Binding-site contacts:
Ligand atom C9 contacts residue LEU141 of chain 1.A at 3.7 Å (hydrophobic).
Ligand atom C12 contacts residue ASN142 of chain 1.A at 3.8 Å.
Ligand atom C10 contacts residue GLU166 of chain 1.A at 3.8 Å.
Ligand atom C9 contacts residue SER144 of chain 1.A at 3.9 Å.
Ligand atom C11 contacts residue ASN142 of chain 1.A at 3.6 Å.
Ligand atom N contacts residue CYS145 of chain 1.A at 3.8 Å.
Ligand atom C11 contacts residue GLU166 of chain 1.A at 3.4 Å.
Ligand atom N1 contacts residue GLU166 of chain 1.A at 3.8 Å.
Ligand atom N1 contacts residue HIS163 of chain 1.A at 2.7 Å (h-bond).
Ligand atom O contacts residue MET165 of chain 1.A at 3.3 Å.
Ligand atom C16 contacts residue HIS41 of chain 1.A at 3.7 Å.
Ligand atom F contacts residue HIS41 of chain 1.A at 3.4 Å.
Ligand atom C9 contacts residue HIS163 of chain 1.A at 3.8 Å.
Ligand atom C contacts residue MET165 of chain 1.A at 3.6 Å (hydrophobic).
Ligand atom F contacts residue MET165 of chain 1.A at 3.8 Å.
Ligand atom C contacts residue MET49 of chain 1.A at 3.6 Å (hydrophobic).
Ligand atom C2 contacts residue MET49 of chain 1.A at 3.8 Å (hydrophobic).
Ligand atom C3 contacts residue GLN189 of chain 1.A at 3.4 Å.
Ligand atom C1 contacts residue MET165 of chain 1.A at 3.4 Å (hydrophobic).
Ligand atom N1 contacts residue SER144 of chain 1.A at 3.5 Å (h-bond).
Ligand atom C1 contacts residue MET49 of chain 1.A at 3.4 Å (hydrophobic).
Ligand atom C11 contacts residue LEU141 of chain 1.A at 3.6 Å (hydrophobic).
Ligand atom C9 contacts residue PHE140 of chain 1.A at 3.5 Å (hydrophobic).
Ligand atom C16 contacts residue MET165 of chain 1.A at 3.6 Å (hydrophobic).
Ligand atom O contacts residue GLU166 of chain 1.A at 3.0 Å (salt-bridge).
Ligand atom C1 contacts residue ARG188 of chain 1.A at 3.7 Å.
Ligand atom C14 contacts residue ASN142 of chain 1.A at 3.9 Å.
Ligand atom C9 contacts residue GLU166 of chain 1.A at 3.5 Å.
Ligand atom C10 contacts residue ASN142 of chain 1.A at 3.9 Å.
Ligand atom C2 contacts residue GLN189 of chain 1.A at 3.4 Å.
Ligand atom C16 contacts residue HIS164 of chain 1.A at 3.3 Å.
Ligand atom C2 contacts residue MET165 of chain 1.A at 3.9 Å (hydrophobic).
Ligand atom C10 contacts residue LEU141 of chain 1.A at 3.7 Å (hydrophobic).
Ligand atom F contacts residue HIS164 of chain 1.A at 3.9 Å.
Ligand atom C8 contacts residue GLU166 of chain 1.A at 3.8 Å.
Ligand atom C11 contacts residue PHE140 of chain 1.A at 3.6 Å (hydrophobic).
Ligand atom C2 contacts residue DMS1 of chain 1.E at 3.7 Å.
Ligand atom C8 contacts residue HIS163 of chain 1.A at 3.3 Å.
Ligand atom C8 contacts residue CYS145 of chain 1.A at 3.7 Å (hydrophobic).
Ligand atom F contacts residue ASP187 of chain 1.A at 3.3 Å.

Sequence of chain 1.A:
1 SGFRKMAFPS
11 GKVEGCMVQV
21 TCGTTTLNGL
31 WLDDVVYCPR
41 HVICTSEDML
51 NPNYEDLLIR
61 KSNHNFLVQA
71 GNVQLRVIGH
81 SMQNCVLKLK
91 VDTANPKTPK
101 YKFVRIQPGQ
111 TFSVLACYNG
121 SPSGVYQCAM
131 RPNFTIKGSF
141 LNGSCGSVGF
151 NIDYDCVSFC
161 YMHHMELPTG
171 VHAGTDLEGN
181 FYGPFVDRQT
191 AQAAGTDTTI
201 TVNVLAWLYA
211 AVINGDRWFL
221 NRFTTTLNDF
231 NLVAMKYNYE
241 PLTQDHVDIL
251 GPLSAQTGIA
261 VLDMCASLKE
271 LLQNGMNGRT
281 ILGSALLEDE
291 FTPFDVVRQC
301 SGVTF

Sequence of chain 1.B:
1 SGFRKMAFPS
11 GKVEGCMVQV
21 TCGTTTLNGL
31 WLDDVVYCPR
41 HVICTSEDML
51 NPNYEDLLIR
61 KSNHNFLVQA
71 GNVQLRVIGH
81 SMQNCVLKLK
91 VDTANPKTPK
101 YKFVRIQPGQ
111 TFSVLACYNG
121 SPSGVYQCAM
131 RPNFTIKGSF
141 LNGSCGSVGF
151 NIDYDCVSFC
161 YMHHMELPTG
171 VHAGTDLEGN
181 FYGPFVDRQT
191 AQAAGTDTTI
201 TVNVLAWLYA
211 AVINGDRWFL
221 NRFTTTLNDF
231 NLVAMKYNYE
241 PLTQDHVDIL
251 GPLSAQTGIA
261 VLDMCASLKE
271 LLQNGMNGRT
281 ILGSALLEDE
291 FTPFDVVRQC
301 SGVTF

The small molecule below binds the protein below.
Small molecule (SMILES): O=C(Cc1cccc(F)c1)Nc1cncc2ccccc12